Binding-site contacts:
Ligand atom N contacts residue PHE25 of chain 1.A at 3.1 Å.
Ligand atom O1 contacts residue TRP136 of chain 1.B at 3.7 Å.
Ligand atom O2 contacts residue TRP15 of chain 1.B at 3.3 Å (h-bond).
Ligand atom N contacts residue TRP136 of chain 1.B at 3.8 Å.
Ligand atom O contacts residue HIS219 of chain 1.B at 3.6 Å.
Ligand atom C2 contacts residue MG1 of chain 1.F at 3.5 Å.
Ligand atom O contacts residue TRP136 of chain 1.B at 3.5 Å.
Ligand atom C3 contacts residue HIS53 of chain 1.B at 4.2 Å.
Ligand atom O2 contacts residue MG1 of chain 1.F at 3.4 Å.
Ligand atom O4 contacts residue HIS53 of chain 1.B at 2.6 Å (h-bond).
Ligand atom C1 contacts residue MG1 of chain 1.G at 3.0 Å.
Ligand atom O3 contacts residue TRP136 of chain 1.B at 4.0 Å.
Ligand atom O1 contacts residue GLU180 of chain 1.B at 3.2 Å (salt-bridge).
Ligand atom O3 contacts residue ASP286 of chain 1.B at 3.6 Å (salt-bridge).
Ligand atom C1 contacts residue MG1 of chain 1.F at 3.2 Å.
Ligand atom O4 contacts residue PHE93 of chain 1.B at 3.1 Å.
Ligand atom O contacts residue PHE25 of chain 1.A at 3.1 Å.
Ligand atom C4 contacts residue TRP136 of chain 1.B at 3.9 Å (hydrophobic).
Ligand atom O1 contacts residue ASP286 of chain 1.B at 3.7 Å.
Ligand atom C4 contacts residue HIS53 of chain 1.B at 2.9 Å.
Ligand atom O4 contacts residue TRP136 of chain 1.B at 3.1 Å.
Ligand atom O contacts residue MG1 of chain 1.G at 2.4 Å.
Ligand atom O1 contacts residue MG1 of chain 1.G at 2.6 Å.
Ligand atom O3 contacts residue ASP244 of chain 1.B at 3.7 Å.
Ligand atom C2 contacts residue ASP286 of chain 1.B at 3.6 Å.
Ligand atom O contacts residue LYS182 of chain 1.B at 2.9 Å (salt-bridge).
Ligand atom C3 contacts residue GLU180 of chain 1.B at 3.6 Å.
Ligand atom O3 contacts residue MG1 of chain 1.F at 2.5 Å.
Ligand atom C3 contacts residue TRP136 of chain 1.B at 3.6 Å (hydrophobic).
Ligand atom C1 contacts residue ASP286 of chain 1.B at 3.7 Å.
Ligand atom C3 contacts residue MG1 of chain 1.F at 3.4 Å.
Ligand atom O1 contacts residue GLU216 of chain 1.B at 3.9 Å.
Ligand atom C2 contacts residue TRP136 of chain 1.B at 3.7 Å (hydrophobic).
Ligand atom O contacts residue ASP254 of chain 1.B at 4.0 Å.
Ligand atom O1 contacts residue MG1 of chain 1.F at 2.4 Å.
Ligand atom C1 contacts residue TRP136 of chain 1.B at 3.7 Å (hydrophobic).
Ligand atom O1 contacts residue HIS219 of chain 1.B at 3.6 Å.
Ligand atom O2 contacts residue ASP286 of chain 1.B at 2.7 Å (salt-bridge).
Ligand atom O3 contacts residue GLU180 of chain 1.B at 2.6 Å (salt-bridge).
Ligand atom N contacts residue MG1 of chain 1.G at 2.9 Å.

A protein and the small-molecule ligand that binds it are described below.
Small molecule (SMILES): OC[C@@H](O)[C@H](O)/C(O)=N/O

Sequence of chain 1.A:
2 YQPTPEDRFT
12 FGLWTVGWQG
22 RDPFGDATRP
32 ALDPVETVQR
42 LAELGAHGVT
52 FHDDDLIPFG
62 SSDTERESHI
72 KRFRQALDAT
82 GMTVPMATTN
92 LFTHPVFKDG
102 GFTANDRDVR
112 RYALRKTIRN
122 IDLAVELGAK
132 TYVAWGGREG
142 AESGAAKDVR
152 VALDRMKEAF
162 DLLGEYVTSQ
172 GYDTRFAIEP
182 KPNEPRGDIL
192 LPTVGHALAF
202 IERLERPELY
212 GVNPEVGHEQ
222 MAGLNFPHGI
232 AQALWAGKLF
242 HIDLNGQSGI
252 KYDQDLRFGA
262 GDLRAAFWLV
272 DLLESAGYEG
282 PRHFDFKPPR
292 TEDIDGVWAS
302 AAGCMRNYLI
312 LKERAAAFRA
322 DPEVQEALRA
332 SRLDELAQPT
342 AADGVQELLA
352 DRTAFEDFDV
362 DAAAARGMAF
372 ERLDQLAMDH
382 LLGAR

Sequence of chain 1.B:
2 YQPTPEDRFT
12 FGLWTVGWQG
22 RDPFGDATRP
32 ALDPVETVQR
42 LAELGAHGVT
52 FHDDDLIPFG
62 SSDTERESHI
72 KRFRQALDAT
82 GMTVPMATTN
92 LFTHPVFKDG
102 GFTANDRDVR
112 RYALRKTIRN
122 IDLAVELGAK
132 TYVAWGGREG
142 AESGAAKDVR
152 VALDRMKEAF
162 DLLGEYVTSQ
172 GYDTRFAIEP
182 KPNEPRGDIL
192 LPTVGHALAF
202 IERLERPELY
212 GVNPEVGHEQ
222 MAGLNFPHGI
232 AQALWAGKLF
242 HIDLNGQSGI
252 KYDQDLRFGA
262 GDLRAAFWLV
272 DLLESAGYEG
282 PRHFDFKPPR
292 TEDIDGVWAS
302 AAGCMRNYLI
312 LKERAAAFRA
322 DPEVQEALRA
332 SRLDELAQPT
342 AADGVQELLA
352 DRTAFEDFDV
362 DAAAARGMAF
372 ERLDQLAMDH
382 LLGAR